Sequence of chain 1.K:
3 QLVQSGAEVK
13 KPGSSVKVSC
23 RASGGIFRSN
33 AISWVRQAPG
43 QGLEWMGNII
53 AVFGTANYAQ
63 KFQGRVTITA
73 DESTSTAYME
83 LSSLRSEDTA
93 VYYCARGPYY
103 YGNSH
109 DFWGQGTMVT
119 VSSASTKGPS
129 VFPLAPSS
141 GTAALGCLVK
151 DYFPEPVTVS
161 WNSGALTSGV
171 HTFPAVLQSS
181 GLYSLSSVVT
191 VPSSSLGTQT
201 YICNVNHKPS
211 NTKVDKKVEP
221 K

Binding-site contacts:
Ligand atom O5 contacts residue ARG23 of chain 1.K at 1.7 Å (salt-bridge).
Ligand atom O2 contacts residue ARG23 of chain 1.K at 3.0 Å (salt-bridge).
Ligand atom O3 contacts residue ARG23 of chain 1.K at 2.8 Å (salt-bridge).
Ligand atom O3 contacts residue VAL5 of chain 1.K at 3.6 Å.
Ligand atom C2 contacts residue ARG23 of chain 1.K at 2.0 Å.
Ligand atom C5 contacts residue ASN286 of chain 1.D at 3.7 Å.
Ligand atom O2 contacts residue TYR80 of chain 1.K at 2.6 Å (h-bond).
Ligand atom C1 contacts residue ARG23 of chain 1.K at 1.3 Å.
Ligand atom C1 contacts residue ASN286 of chain 1.D at 1.4 Å.
Ligand atom C8 contacts residue LYS36 of chain 1.D at 4.0 Å.
Ligand atom C5 contacts residue ARG23 of chain 1.K at 1.2 Å.
Ligand atom C4 contacts residue VAL5 of chain 1.K at 4.0 Å (hydrophobic).
Ligand atom C2 contacts residue ASN286 of chain 1.D at 2.4 Å.
Ligand atom C4 contacts residue ARG23 of chain 1.K at 4.1 Å.
Ligand atom O4 contacts residue ARG23 of chain 1.K at 1.8 Å (salt-bridge).
Ligand atom O5 contacts residue ARG23 of chain 1.K at 3.3 Å (salt-bridge).
Ligand atom C2 contacts residue TYR80 of chain 1.K at 4.0 Å (hydrophobic).
Ligand atom O6 contacts residue ARG23 of chain 1.K at 2.1 Å (salt-bridge).
Ligand atom O5 contacts residue TYR80 of chain 1.K at 4.0 Å.
Ligand atom N2 contacts residue ASN286 of chain 1.D at 2.7 Å (h-bond).
Ligand atom C6 contacts residue TYR80 of chain 1.K at 3.3 Å (hydrophobic).
Ligand atom O3 contacts residue SER21 of chain 1.K at 4.0 Å.
Ligand atom O4 contacts residue VAL5 of chain 1.K at 4.0 Å.
Ligand atom C6 contacts residue ARG23 of chain 1.K at 1.4 Å.
Ligand atom C6 contacts residue ARG23 of chain 1.K at 2.0 Å.
Ligand atom O7 contacts residue LYS36 of chain 1.D at 3.6 Å.
Ligand atom C6 contacts residue THR76 of chain 1.K at 4.0 Å.
Ligand atom C4 contacts residue SER21 of chain 1.K at 3.5 Å.
Ligand atom C3 contacts residue ARG23 of chain 1.K at 2.1 Å.
Ligand atom C4 contacts residue ARG23 of chain 1.K at 1.3 Å.
Ligand atom O6 contacts residue ARG23 of chain 1.K at 1.2 Å (salt-bridge).
Ligand atom O3 contacts residue TYR80 of chain 1.K at 4.0 Å.
Ligand atom C5 contacts residue TYR80 of chain 1.K at 3.4 Å (hydrophobic).
Ligand atom C7 contacts residue ASN286 of chain 1.D at 3.9 Å.
Ligand atom C3 contacts residue ASN286 of chain 1.D at 3.7 Å.
Ligand atom C8 contacts residue ASN38 of chain 1.D at 4.0 Å.
Ligand atom O4 contacts residue SER21 of chain 1.K at 3.6 Å.
Ligand atom C5 contacts residue ARG23 of chain 1.K at 2.9 Å.
Ligand atom O5 contacts residue ASN286 of chain 1.D at 2.4 Å (h-bond).
Ligand atom O4 contacts residue BMA4 of chain 1.JA at 3.9 Å.

A small-molecule ligand and the protein it binds are described below.
Small molecule (SMILES): CC(=O)N[C@H]1[C@H](O[C@H]2[C@H](O)[C@@H](NC(C)=O)CO[C@@H]2CO)O[C@H](CO)[C@@H](O[C@H]2O[C@H]([C@H]3O[C@@]34O[C@@H](CO)[C@@H](O)[C@H](O)[C@@H]4O)[C@@H](O)[C@H](O[C@H]3O[C@H](CO)[C@@H](O)[C@H](O)[C@@H]3O)[C@@H]2O)[C@@H]1O

Sequence of chain 1.D:
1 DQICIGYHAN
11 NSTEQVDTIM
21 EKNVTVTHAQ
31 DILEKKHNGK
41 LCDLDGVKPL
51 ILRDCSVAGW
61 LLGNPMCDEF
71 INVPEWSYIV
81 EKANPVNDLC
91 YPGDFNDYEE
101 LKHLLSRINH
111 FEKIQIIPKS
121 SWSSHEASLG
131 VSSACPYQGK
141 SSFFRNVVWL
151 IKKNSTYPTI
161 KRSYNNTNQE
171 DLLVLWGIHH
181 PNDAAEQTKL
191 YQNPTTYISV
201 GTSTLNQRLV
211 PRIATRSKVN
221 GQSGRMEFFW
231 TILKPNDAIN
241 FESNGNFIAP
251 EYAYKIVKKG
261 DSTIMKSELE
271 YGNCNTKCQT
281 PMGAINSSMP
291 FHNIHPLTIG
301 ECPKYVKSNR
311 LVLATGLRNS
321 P